Sequence of chain 1.A:
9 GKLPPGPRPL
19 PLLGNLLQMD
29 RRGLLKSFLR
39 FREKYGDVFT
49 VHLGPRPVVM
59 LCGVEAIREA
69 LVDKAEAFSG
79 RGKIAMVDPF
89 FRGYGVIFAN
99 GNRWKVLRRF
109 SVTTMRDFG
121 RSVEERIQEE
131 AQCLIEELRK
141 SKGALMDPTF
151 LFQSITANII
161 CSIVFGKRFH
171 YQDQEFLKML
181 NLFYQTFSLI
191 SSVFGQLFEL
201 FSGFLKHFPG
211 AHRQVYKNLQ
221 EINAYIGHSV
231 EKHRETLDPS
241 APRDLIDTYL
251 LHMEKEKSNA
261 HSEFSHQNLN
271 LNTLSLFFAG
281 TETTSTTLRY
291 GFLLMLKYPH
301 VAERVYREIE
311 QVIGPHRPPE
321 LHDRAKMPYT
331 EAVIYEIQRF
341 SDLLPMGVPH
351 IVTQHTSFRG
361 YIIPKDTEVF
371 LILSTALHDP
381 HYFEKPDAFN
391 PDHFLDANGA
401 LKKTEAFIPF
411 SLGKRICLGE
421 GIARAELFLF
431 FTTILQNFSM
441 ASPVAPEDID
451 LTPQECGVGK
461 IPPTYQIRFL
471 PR

The small molecule below binds the protein below.
Small molecule (SMILES): CC12CCC(CC1)C2(C)C

Binding-site contacts:
Ligand atom C4 contacts residue PHE278 of chain 1.A at 4.4 Å (hydrophobic).
Ligand atom C5 contacts residue ILE95 of chain 1.A at 3.7 Å (hydrophobic).
Ligand atom C3 contacts residue PHE187 of chain 1.A at 4.3 Å (hydrophobic).
Ligand atom C10 contacts residue VAL458 of chain 1.A at 3.9 Å (hydrophobic).
Ligand atom C9 contacts residue PHE187 of chain 1.A at 3.6 Å (hydrophobic).
Ligand atom C10 contacts residue ILE82 of chain 1.A at 3.4 Å (hydrophobic).
Ligand atom C9 contacts residue ILE190 of chain 1.A at 4.3 Å (hydrophobic).
Ligand atom C2 contacts residue PHE187 of chain 1.A at 4.2 Å (hydrophobic).
Ligand atom C6 contacts residue ILE95 of chain 1.A at 4.0 Å (hydrophobic).
Ligand atom C5 contacts residue ALA279 of chain 1.A at 4.0 Å (hydrophobic).
Ligand atom C2 contacts residue LEU344 of chain 1.A at 4.1 Å (hydrophobic).
Ligand atom C10 contacts residue VAL348 of chain 1.A at 4.0 Å (hydrophobic).
Ligand atom C3 contacts residue THR283 of chain 1.A at 4.2 Å.
Ligand atom C8 contacts residue PHE96 of chain 1.A at 4.1 Å (hydrophobic).